Binding-site contacts:
Ligand atom N2 contacts residue VAL290 of chain 1.A at 3.1 Å (h-bond).
Ligand atom C4 contacts residue ASN278 of chain 1.A at 4.2 Å.
Ligand atom C2 contacts residue ASN278 of chain 1.A at 2.4 Å.
Ligand atom O5 contacts residue ASN291 of chain 1.A at 4.0 Å.
Ligand atom C8 contacts residue SER38 of chain 1.A at 3.5 Å.
Ligand atom C1 contacts residue ASN291 of chain 1.A at 4.0 Å.
Ligand atom C8 contacts residue ASN278 of chain 1.A at 4.3 Å.
Ligand atom C3 contacts residue ASN278 of chain 1.A at 3.8 Å.
Ligand atom O7 contacts residue ASN278 of chain 1.A at 3.0 Å (h-bond).
Ligand atom C5 contacts residue ASN291 of chain 1.A at 4.2 Å.
Ligand atom C2 contacts residue VAL290 of chain 1.A at 3.7 Å (hydrophobic).
Ligand atom C1 contacts residue VAL290 of chain 1.A at 3.7 Å (hydrophobic).
Ligand atom O6 contacts residue GLU391 of chain 1.A at 3.6 Å.
Ligand atom O6 contacts residue ASN291 of chain 1.A at 4.1 Å.
Ligand atom C5 contacts residue ASN278 of chain 1.A at 3.7 Å.
Ligand atom C8 contacts residue VAL290 of chain 1.A at 3.7 Å (hydrophobic).
Ligand atom C1 contacts residue ASN278 of chain 1.A at 1.4 Å.
Ligand atom N2 contacts residue ASN278 of chain 1.A at 2.8 Å (h-bond).
Ligand atom C7 contacts residue VAL290 of chain 1.A at 4.0 Å (hydrophobic).
Ligand atom C3 contacts residue VAL290 of chain 1.A at 3.9 Å (hydrophobic).
Ligand atom O5 contacts residue ASN278 of chain 1.A at 2.4 Å (h-bond).
Ligand atom C6 contacts residue GLU391 of chain 1.A at 4.4 Å.
Ligand atom C7 contacts residue ASN278 of chain 1.A at 3.1 Å.

Sequence of chain 1.A:
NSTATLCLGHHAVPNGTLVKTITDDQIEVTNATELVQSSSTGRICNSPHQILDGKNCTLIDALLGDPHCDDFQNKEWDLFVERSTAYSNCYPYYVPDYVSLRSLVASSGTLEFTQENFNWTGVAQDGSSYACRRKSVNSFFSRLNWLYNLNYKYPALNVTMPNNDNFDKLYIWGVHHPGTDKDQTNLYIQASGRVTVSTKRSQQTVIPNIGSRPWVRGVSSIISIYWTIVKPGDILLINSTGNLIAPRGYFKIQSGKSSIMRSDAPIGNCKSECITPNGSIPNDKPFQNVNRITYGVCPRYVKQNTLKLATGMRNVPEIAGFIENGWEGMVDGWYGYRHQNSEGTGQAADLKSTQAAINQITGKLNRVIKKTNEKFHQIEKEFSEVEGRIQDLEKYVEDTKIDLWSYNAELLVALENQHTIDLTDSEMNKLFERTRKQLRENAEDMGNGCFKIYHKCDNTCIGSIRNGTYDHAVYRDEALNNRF

This protein binds this small molecule.
Small molecule (SMILES): CC(=O)N[C@@H]1[C@@H](O)[C@H](O)[C@@H](CO)O[C@H]1O